Binding-site contacts:
Ligand atom C9 contacts residue VAL72 of chain 1.A at 4.4 Å (hydrophobic).
Ligand atom C15 contacts residue TRP272 of chain 1.A at 3.9 Å (hydrophobic).
Ligand atom C9 contacts residue TRP272 of chain 1.A at 4.2 Å (hydrophobic).
Ligand atom C18 contacts residue LEU17 of chain 1.A at 4.4 Å (hydrophobic).
Ligand atom C15 contacts residue MET18 of chain 1.A at 3.6 Å (hydrophobic).
Ligand atom C18 contacts residue MET18 of chain 1.A at 3.9 Å (hydrophobic).
Ligand atom C1 contacts residue VAL72 of chain 1.A at 3.9 Å (hydrophobic).
Ligand atom C27 contacts residue VAL21 of chain 1.A at 4.1 Å (hydrophobic).
Ligand atom C21 contacts residue TRP272 of chain 1.A at 3.8 Å (hydrophobic).
Ligand atom C21 contacts residue MET18 of chain 1.A at 4.1 Å (hydrophobic).

This protein binds this small molecule.
Small molecule (SMILES): CCCCCCCCCC(=O)N(CCO)C[C@@H](O)[C@@H](O)[C@@H](O)[C@@H](O)CO

Sequence of chain 1.A:
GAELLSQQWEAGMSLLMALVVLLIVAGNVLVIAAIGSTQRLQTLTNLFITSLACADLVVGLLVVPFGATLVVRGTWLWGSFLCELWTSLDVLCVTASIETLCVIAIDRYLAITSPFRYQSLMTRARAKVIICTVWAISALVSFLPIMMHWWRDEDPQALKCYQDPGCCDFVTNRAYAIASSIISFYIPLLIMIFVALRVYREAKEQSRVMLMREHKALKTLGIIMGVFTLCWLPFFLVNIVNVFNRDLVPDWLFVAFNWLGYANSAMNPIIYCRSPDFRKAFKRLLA